Sequence of chain 1.W:
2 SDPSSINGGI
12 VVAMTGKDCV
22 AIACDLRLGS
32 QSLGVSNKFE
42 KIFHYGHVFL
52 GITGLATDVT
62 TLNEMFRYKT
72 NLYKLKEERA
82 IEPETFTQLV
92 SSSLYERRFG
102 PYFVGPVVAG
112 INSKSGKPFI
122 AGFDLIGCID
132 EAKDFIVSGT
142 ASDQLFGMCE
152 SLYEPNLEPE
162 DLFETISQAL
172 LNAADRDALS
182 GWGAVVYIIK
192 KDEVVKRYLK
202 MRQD

A protein and the small-molecule ligand that binds it are described below.
Small molecule (SMILES): CC(C)C[C@H](NC(=O)[C@H](Cc1ccccc1)N=[N+]=[N-])C(=O)N[C@@H](CC(C)C)C(=O)N[C@H](CCS(C)(=O)=O)Cc1ccc(CN)cc1

Binding-site contacts:
Ligand atom N11 contacts residue ASP125 of chain 1.W at 3.8 Å.
Ligand atom O50 contacts residue SER129 of chain 1.V at 2.9 Å (h-bond).
Ligand atom C36 contacts residue THR1 of chain 1.V at 2.5 Å.
Ligand atom O49 contacts residue GLY128 of chain 1.V at 3.5 Å.
Ligand atom N45 contacts residue CYS129 of chain 1.W at 3.9 Å.
Ligand atom C18 contacts residue SER20 of chain 1.V at 3.5 Å.
Ligand atom C42 contacts residue LYS33 of chain 1.V at 3.8 Å.
Ligand atom O34 contacts residue THR21 of chain 1.V at 3.4 Å (h-bond).
Ligand atom C40 contacts residue CYS31 of chain 1.V at 3.9 Å (hydrophobic).
Ligand atom C47 contacts residue THR1 of chain 1.V at 2.5 Å.
Ligand atom C44 contacts residue ALA32 of chain 1.V at 3.4 Å (hydrophobic).
Ligand atom O50 contacts residue THR1 of chain 1.V at 2.7 Å (h-bond).
Ligand atom N35 contacts residue GLY47 of chain 1.V at 3.3 Å (h-bond).
Ligand atom C37 contacts residue GLY45 of chain 1.V at 3.7 Å.
Ligand atom N14 contacts residue ASP125 of chain 1.W at 3.3 Å (salt-bridge).
Ligand atom C43 contacts residue GLY45 of chain 1.V at 3.7 Å.
Ligand atom C29 contacts residue THR21 of chain 1.V at 3.8 Å.
Ligand atom C43 contacts residue LYS33 of chain 1.V at 3.8 Å.
Ligand atom C8 contacts residue ASP125 of chain 1.W at 3.9 Å.
Ligand atom C18 contacts residue ALA27 of chain 1.V at 3.7 Å (hydrophobic).
Ligand atom O26 contacts residue ALA49 of chain 1.V at 3.0 Å (h-bond).
Ligand atom C19 contacts residue CYS129 of chain 1.W at 3.7 Å (hydrophobic).
Ligand atom N35 contacts residue THR1 of chain 1.V at 3.7 Å.
Ligand atom C4 contacts residue ILE127 of chain 1.W at 3.6 Å (hydrophobic).
Ligand atom C28 contacts residue GLY47 of chain 1.V at 3.7 Å.
Ligand atom N27 contacts residue THR21 of chain 1.V at 3.1 Å (h-bond).
Ligand atom C37 contacts residue THR1 of chain 1.V at 3.1 Å.
Ligand atom O49 contacts residue SER129 of chain 1.V at 3.5 Å (h-bond).
Ligand atom C40 contacts residue ALA49 of chain 1.V at 3.7 Å (hydrophobic).
Ligand atom C18 contacts residue GLN22 of chain 1.V at 3.8 Å.
Ligand atom C25 contacts residue ALA49 of chain 1.V at 3.8 Å (hydrophobic).
Ligand atom C15 contacts residue THR21 of chain 1.V at 3.9 Å.
Ligand atom C31 contacts residue GLY47 of chain 1.V at 3.4 Å.
Ligand atom O49 contacts residue THR1 of chain 1.V at 3.0 Å (h-bond).
Ligand atom C39 contacts residue ALA49 of chain 1.V at 3.7 Å (hydrophobic).
Ligand atom S48 contacts residue THR1 of chain 1.V at 2.9 Å (h-bond).
Ligand atom C5 contacts residue ILE127 of chain 1.W at 3.8 Å (hydrophobic).
Ligand atom N11 contacts residue GLN22 of chain 1.V at 3.4 Å (h-bond).
Ligand atom C16 contacts residue ASP125 of chain 1.W at 3.9 Å.
Ligand atom C46 contacts residue THR1 of chain 1.V at 1.5 Å.

Sequence of chain 1.V:
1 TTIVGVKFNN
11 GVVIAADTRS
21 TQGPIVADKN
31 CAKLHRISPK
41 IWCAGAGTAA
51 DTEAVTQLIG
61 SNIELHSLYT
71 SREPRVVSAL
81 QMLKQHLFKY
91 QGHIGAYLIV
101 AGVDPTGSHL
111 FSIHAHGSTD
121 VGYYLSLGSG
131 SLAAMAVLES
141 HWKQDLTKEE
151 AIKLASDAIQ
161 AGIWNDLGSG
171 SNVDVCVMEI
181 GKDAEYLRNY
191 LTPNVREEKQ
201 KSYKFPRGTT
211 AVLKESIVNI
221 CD